This protein binds this small molecule.
Small molecule (SMILES): CCc1nc(N)nc(N)c1C#CCc1cc(OC)c(OC)c(OC)c1

Sequence of chain 1.A:
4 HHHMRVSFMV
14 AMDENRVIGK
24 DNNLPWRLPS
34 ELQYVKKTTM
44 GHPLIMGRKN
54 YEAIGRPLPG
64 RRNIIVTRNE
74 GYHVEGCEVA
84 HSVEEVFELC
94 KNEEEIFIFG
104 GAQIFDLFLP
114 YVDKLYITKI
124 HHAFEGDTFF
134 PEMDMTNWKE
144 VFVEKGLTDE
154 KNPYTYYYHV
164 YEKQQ

Binding-site contacts:
Ligand atom N1F contacts residue NDP1 of chain 1.C at 3.4 Å (h-bond).
Ligand atom N1 contacts residue VAL13 of chain 1.A at 3.2 Å.
Ligand atom C1G contacts residue NDP1 of chain 1.C at 3.3 Å.
Ligand atom C2 contacts residue ALA14 of chain 1.A at 3.3 Å (hydrophobic).
Ligand atom C1H contacts residue NDP1 of chain 1.C at 3.4 Å.
Ligand atom C2 contacts residue GLU34 of chain 1.A at 3.6 Å.
Ligand atom C1A contacts residue NDP1 of chain 1.C at 3.8 Å.
Ligand atom N3 contacts residue VAL38 of chain 1.A at 3.4 Å.
Ligand atom N3 contacts residue ALA14 of chain 1.A at 3.4 Å.
Ligand atom N1 contacts residue NDP1 of chain 1.C at 3.5 Å (h-bond).
Ligand atom C1L contacts residue ASN53 of chain 1.A at 3.3 Å.
Ligand atom C6 contacts residue NDP1 of chain 1.C at 3.1 Å.
Ligand atom C5 contacts residue NDP1 of chain 1.C at 3.4 Å.
Ligand atom C1I contacts residue LEU27 of chain 1.A at 3.7 Å (hydrophobic).
Ligand atom C6 contacts residue MET12 of chain 1.A at 3.5 Å (hydrophobic).
Ligand atom C1V contacts residue LEU27 of chain 1.A at 3.8 Å (hydrophobic).
Ligand atom N1E contacts residue GLU34 of chain 1.A at 2.7 Å (salt-bridge).
Ligand atom C2 contacts residue VAL38 of chain 1.A at 3.5 Å (hydrophobic).
Ligand atom N1F contacts residue PHE102 of chain 1.A at 3.2 Å (h-bond).
Ligand atom N1E contacts residue ALA14 of chain 1.A at 3.4 Å (h-bond).
Ligand atom N1F contacts residue MET12 of chain 1.A at 2.7 Å (h-bond).
Ligand atom C2 contacts residue VAL13 of chain 1.A at 3.5 Å (hydrophobic).
Ligand atom N1 contacts residue MET12 of chain 1.A at 3.4 Å (h-bond).
Ligand atom N1E contacts residue VAL13 of chain 1.A at 3.2 Å.
Ligand atom N3 contacts residue GLU34 of chain 1.A at 2.8 Å (salt-bridge).
Ligand atom C1B contacts residue ASN26 of chain 1.A at 3.3 Å.
Ligand atom C1K contacts residue GLU34 of chain 1.A at 3.6 Å.
Ligand atom C1V contacts residue ILE57 of chain 1.A at 3.7 Å (hydrophobic).
Ligand atom N1 contacts residue ALA14 of chain 1.A at 3.5 Å (h-bond).
Ligand atom C4 contacts residue GLU34 of chain 1.A at 3.7 Å.
Ligand atom C1A contacts residue LEU27 of chain 1.A at 3.8 Å (hydrophobic).
Ligand atom N1E contacts residue THR121 of chain 1.A at 3.6 Å.
Ligand atom N1E contacts residue VAL38 of chain 1.A at 3.5 Å.
Ligand atom N1E contacts residue MET12 of chain 1.A at 3.6 Å (h-bond).
Ligand atom C1I contacts residue ILE57 of chain 1.A at 3.6 Å (hydrophobic).
Ligand atom C1G contacts residue PHE102 of chain 1.A at 3.8 Å (hydrophobic).
Ligand atom C1S contacts residue ILE57 of chain 1.A at 3.7 Å (hydrophobic).
Ligand atom C1A contacts residue TRP29 of chain 1.A at 3.7 Å (hydrophobic).
Ligand atom C1L contacts residue NDP1 of chain 1.C at 3.7 Å.
Ligand atom C1B contacts residue ALA56 of chain 1.A at 3.8 Å (hydrophobic).